Sequence of chain 1.A:
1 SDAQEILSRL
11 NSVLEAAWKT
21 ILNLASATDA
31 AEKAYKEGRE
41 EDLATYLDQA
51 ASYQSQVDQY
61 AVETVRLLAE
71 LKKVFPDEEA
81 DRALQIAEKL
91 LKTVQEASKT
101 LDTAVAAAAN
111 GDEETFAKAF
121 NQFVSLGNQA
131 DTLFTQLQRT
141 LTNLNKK

Binding-site contacts:
Ligand atom N02 contacts residue ASP29 of chain 1.A at 3.2 Å (salt-bridge).
Ligand atom N19 contacts residue GLN54 of chain 1.A at 2.9 Å (h-bond).
Ligand atom C10 contacts residue GLY127 of chain 1.A at 3.8 Å.
Ligand atom F15 contacts residue LEU90 of chain 1.A at 3.6 Å.
Ligand atom C07 contacts residue ALA25 of chain 1.A at 3.7 Å (hydrophobic).
Ligand atom C03 contacts residue ASP29 of chain 1.A at 3.2 Å.
Ligand atom C11 contacts residue GLY127 of chain 1.A at 3.6 Å.
Ligand atom C03 contacts residue ALA25 of chain 1.A at 3.6 Å (hydrophobic).
Ligand atom C18 contacts residue LEU24 of chain 1.A at 3.9 Å (hydrophobic).
Ligand atom C12 contacts residue GLY127 of chain 1.A at 3.5 Å.
Ligand atom C21 contacts residue GLY127 of chain 1.A at 3.7 Å.
Ligand atom F15 contacts residue PHE134 of chain 1.A at 3.4 Å.
Ligand atom C13 contacts residue ILE21 of chain 1.A at 3.7 Å (hydrophobic).
Ligand atom O20 contacts residue VAL57 of chain 1.A at 3.6 Å.
Ligand atom C12 contacts residue ILE21 of chain 1.A at 3.6 Å (hydrophobic).
Ligand atom C13 contacts residue ASP131 of chain 1.A at 3.6 Å.
Ligand atom F15 contacts residue ILE21 of chain 1.A at 3.6 Å.
Ligand atom C05 contacts residue ALA25 of chain 1.A at 3.6 Å (hydrophobic).
Ligand atom O20 contacts residue VAL94 of chain 1.A at 3.5 Å.
Ligand atom C14 contacts residue ASP131 of chain 1.A at 3.9 Å.
Ligand atom C01 contacts residue GLU32 of chain 1.A at 3.4 Å.
Ligand atom C01 contacts residue THR28 of chain 1.A at 3.8 Å.
Ligand atom C14 contacts residue ILE21 of chain 1.A at 3.7 Å (hydrophobic).
Ligand atom C01 contacts residue VAL124 of chain 1.A at 3.7 Å (hydrophobic).
Ligand atom C01 contacts residue ASP29 of chain 1.A at 3.8 Å.
Ligand atom N19 contacts residue GLY127 of chain 1.A at 3.9 Å.
Ligand atom F15 contacts residue ALA130 of chain 1.A at 3.5 Å.
Ligand atom N19 contacts residue ALA97 of chain 1.A at 3.9 Å.
Ligand atom C18 contacts residue GLN54 of chain 1.A at 3.6 Å.
Ligand atom C04 contacts residue ALA25 of chain 1.A at 3.6 Å (hydrophobic).
Ligand atom C17 contacts residue ALA130 of chain 1.A at 3.7 Å (hydrophobic).
Ligand atom O22 contacts residue GLY127 of chain 1.A at 3.5 Å.
Ligand atom C16 contacts residue ALA130 of chain 1.A at 3.3 Å (hydrophobic).
Ligand atom C16 contacts residue VAL94 of chain 1.A at 3.8 Å (hydrophobic).
Ligand atom O20 contacts residue GLN54 of chain 1.A at 2.9 Å (h-bond).
Ligand atom N19 contacts residue LEU24 of chain 1.A at 3.5 Å.
Ligand atom C07 contacts residue THR28 of chain 1.A at 3.8 Å.
Ligand atom O22 contacts residue LEU24 of chain 1.A at 3.9 Å.
Ligand atom C14 contacts residue ALA130 of chain 1.A at 3.5 Å (hydrophobic).
Ligand atom C11 contacts residue ILE21 of chain 1.A at 3.4 Å (hydrophobic).

The protein below binds the small molecule below.
Small molecule (SMILES): CNCc1ccc(-c2cc3cc(F)cc(C(N)=O)c3o2)cc1